Binding-site contacts:
Ligand atom C3 contacts residue 44B1 of chain 2.L at 3.9 Å.
Ligand atom S1 contacts residue ALA67 of chain 2.D at 4.2 Å.
Ligand atom C6 contacts residue ILE119 of chain 2.D at 4.3 Å (hydrophobic).
Ligand atom C2 contacts residue PHE63 of chain 2.D at 3.3 Å (hydrophobic).
Ligand atom C1 contacts residue TYR127 of chain 2.D at 4.0 Å (hydrophobic).
Ligand atom C5 contacts residue PHE121 of chain 2.D at 4.5 Å (hydrophobic).
Ligand atom C2 contacts residue PHE132 of chain 2.D at 4.4 Å (hydrophobic).
Ligand atom C5 contacts residue 44B1 of chain 2.L at 3.8 Å.
Ligand atom C3 contacts residue LEU66 of chain 2.D at 4.2 Å (hydrophobic).
Ligand atom C1 contacts residue PHE63 of chain 2.D at 3.9 Å (hydrophobic).
Ligand atom S1 contacts residue 44B1 of chain 2.L at 3.2 Å (h-bond).
Ligand atom O2 contacts residue SER70 of chain 2.D at 4.4 Å.
Ligand atom C6 contacts residue TYR127 of chain 2.D at 4.4 Å (hydrophobic).
Ligand atom C6 contacts residue 44B1 of chain 2.L at 4.4 Å.
Ligand atom O1 contacts residue MET104 of chain 2.D at 4.1 Å.
Ligand atom O2 contacts residue MET104 of chain 2.D at 3.1 Å.
Ligand atom C6 contacts residue PHE121 of chain 2.D at 4.3 Å (hydrophobic).
Ligand atom S1 contacts residue SER70 of chain 2.D at 4.1 Å.
Ligand atom C2 contacts residue LEU66 of chain 2.D at 4.1 Å (hydrophobic).
Ligand atom C4 contacts residue 44B1 of chain 2.L at 3.4 Å.
Ligand atom C6 contacts residue PHE132 of chain 2.D at 4.2 Å (hydrophobic).
Ligand atom O2 contacts residue THR108 of chain 2.D at 3.7 Å.
Ligand atom C5 contacts residue THR108 of chain 2.D at 3.9 Å.
Ligand atom O2 contacts residue 44B1 of chain 2.L at 2.5 Å (h-bond).
Ligand atom O1 contacts residue SER70 of chain 2.D at 3.0 Å (h-bond).
Ligand atom O1 contacts residue ALA67 of chain 2.D at 4.1 Å.
Ligand atom S1 contacts residue MET104 of chain 2.D at 3.5 Å.
Ligand atom O1 contacts residue LEU66 of chain 2.D at 3.7 Å.
Ligand atom C1 contacts residue PHE132 of chain 2.D at 3.8 Å (hydrophobic).
Ligand atom C3 contacts residue PHE63 of chain 2.D at 4.1 Å (hydrophobic).

Sequence of chain 2.D:
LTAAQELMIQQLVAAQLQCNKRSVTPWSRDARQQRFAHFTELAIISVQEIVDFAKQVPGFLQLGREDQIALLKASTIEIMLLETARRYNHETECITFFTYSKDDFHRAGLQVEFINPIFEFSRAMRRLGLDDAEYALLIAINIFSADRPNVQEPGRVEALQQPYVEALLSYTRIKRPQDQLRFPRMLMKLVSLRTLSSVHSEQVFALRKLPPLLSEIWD

The protein below binds the small molecule below.
Small molecule (SMILES): O=S(=O)(O)c1ccccc1